This small molecule binds to this protein.
Small molecule (SMILES): N[C@H](CO)C(=O)O

Sequence of chain 1.A:
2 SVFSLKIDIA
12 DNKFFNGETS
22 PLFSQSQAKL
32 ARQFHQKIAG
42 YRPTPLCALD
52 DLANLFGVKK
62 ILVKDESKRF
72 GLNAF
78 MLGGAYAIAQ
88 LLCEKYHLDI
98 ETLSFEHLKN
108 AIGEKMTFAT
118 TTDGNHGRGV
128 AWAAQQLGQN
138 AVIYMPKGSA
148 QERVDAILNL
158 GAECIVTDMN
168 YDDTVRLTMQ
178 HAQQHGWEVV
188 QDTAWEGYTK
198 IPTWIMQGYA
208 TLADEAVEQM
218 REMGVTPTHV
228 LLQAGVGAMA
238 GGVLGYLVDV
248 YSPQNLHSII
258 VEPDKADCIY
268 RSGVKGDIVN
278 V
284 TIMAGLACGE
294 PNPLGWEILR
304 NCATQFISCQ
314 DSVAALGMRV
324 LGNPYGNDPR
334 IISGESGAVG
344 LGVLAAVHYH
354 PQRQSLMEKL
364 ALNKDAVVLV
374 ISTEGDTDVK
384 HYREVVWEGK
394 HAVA

Binding-site contacts:
Ligand atom OG contacts residue TYR168 of chain 1.A at 4.4 Å.
Ligand atom CA contacts residue GLY288 of chain 1.A at 3.7 Å.
Ligand atom OXT contacts residue THR119 of chain 1.A at 3.5 Å (h-bond).
Ligand atom CB contacts residue TYR168 of chain 1.A at 3.8 Å (hydrophobic).
Ligand atom O contacts residue ASP120 of chain 1.A at 3.3 Å (salt-bridge).
Ligand atom OXT contacts residue HIS123 of chain 1.A at 3.3 Å (h-bond).
Ligand atom C contacts residue HIS123 of chain 1.A at 3.8 Å.
Ligand atom C contacts residue ASP189 of chain 1.A at 4.3 Å.
Ligand atom O contacts residue THR119 of chain 1.A at 2.6 Å (h-bond).
Ligand atom C contacts residue ASP120 of chain 1.A at 3.2 Å.
Ligand atom OG contacts residue ASP120 of chain 1.A at 3.0 Å (salt-bridge).
Ligand atom CB contacts residue ALA290 of chain 1.A at 4.4 Å (hydrophobic).
Ligand atom N contacts residue LLP77 of chain 1.A at 3.3 Å (h-bond).
Ligand atom O contacts residue GLY121 of chain 1.A at 4.2 Å.
Ligand atom OG contacts residue LEU289 of chain 1.A at 4.5 Å.
Ligand atom OXT contacts residue GLY121 of chain 1.A at 4.4 Å.
Ligand atom C contacts residue LLP77 of chain 1.A at 4.0 Å.
Ligand atom CB contacts residue ASP120 of chain 1.A at 3.7 Å.
Ligand atom CA contacts residue ASP189 of chain 1.A at 4.0 Å.
Ligand atom OG contacts residue ALA290 of chain 1.A at 3.3 Å (h-bond).
Ligand atom CA contacts residue LLP77 of chain 1.A at 3.9 Å.
Ligand atom OXT contacts residue ASP120 of chain 1.A at 3.4 Å (salt-bridge).
Ligand atom O contacts residue HIS123 of chain 1.A at 3.6 Å.
Ligand atom C contacts residue THR119 of chain 1.A at 3.5 Å.
Ligand atom CB contacts residue GLY288 of chain 1.A at 4.3 Å.
Ligand atom O contacts residue THR118 of chain 1.A at 4.4 Å.
Ligand atom OXT contacts residue ASN122 of chain 1.A at 3.7 Å.
Ligand atom OXT contacts residue LLP77 of chain 1.A at 3.3 Å (h-bond).
Ligand atom CA contacts residue ASP120 of chain 1.A at 3.6 Å.
Ligand atom OG contacts residue GLY288 of chain 1.A at 3.7 Å.
Ligand atom N contacts residue ASP189 of chain 1.A at 2.7 Å (salt-bridge).
Ligand atom N contacts residue GLY288 of chain 1.A at 4.0 Å.